Sequence of chain 2.A:
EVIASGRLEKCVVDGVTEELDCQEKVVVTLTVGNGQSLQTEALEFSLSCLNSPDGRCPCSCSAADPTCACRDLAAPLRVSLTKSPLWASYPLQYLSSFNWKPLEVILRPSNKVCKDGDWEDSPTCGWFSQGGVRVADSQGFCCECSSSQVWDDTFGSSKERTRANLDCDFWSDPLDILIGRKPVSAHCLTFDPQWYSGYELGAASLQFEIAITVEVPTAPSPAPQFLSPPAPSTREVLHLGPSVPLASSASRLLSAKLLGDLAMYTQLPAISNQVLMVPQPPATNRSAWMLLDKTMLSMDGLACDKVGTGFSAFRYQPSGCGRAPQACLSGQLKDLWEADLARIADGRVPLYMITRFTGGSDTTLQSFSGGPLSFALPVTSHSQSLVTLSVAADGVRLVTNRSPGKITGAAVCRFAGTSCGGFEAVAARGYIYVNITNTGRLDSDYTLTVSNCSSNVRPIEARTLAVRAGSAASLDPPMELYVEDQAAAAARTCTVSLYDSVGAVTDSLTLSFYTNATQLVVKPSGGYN

This small molecule binds to this protein.
Small molecule (SMILES): CC(=O)N[C@@H]1[C@@H](O)[C@H](O)[C@@H](CO)O[C@H]1O

Binding-site contacts:
Ligand atom O5 contacts residue ASN327 of chain 2.A at 2.3 Å (h-bond).
Ligand atom C7 contacts residue ASN327 of chain 2.A at 3.4 Å.
Ligand atom C5 contacts residue ASN327 of chain 2.A at 3.7 Å.
Ligand atom C8 contacts residue ASN327 of chain 2.A at 4.1 Å.
Ligand atom O5 contacts residue SER329 of chain 2.A at 3.8 Å.
Ligand atom C4 contacts residue ASN327 of chain 2.A at 4.2 Å.
Ligand atom C1 contacts residue SER329 of chain 2.A at 3.4 Å.
Ligand atom O7 contacts residue SER329 of chain 2.A at 4.0 Å.
Ligand atom N2 contacts residue ASN327 of chain 2.A at 3.0 Å (h-bond).
Ligand atom C3 contacts residue ASN327 of chain 2.A at 3.8 Å.
Ligand atom O7 contacts residue ASN327 of chain 2.A at 3.4 Å (h-bond).
Ligand atom C1 contacts residue ASN327 of chain 2.A at 1.4 Å.
Ligand atom C5 contacts residue SER329 of chain 2.A at 4.3 Å.
Ligand atom C2 contacts residue ASN327 of chain 2.A at 2.4 Å.